Binding-site contacts:
Ligand atom N contacts residue ASN63 of chain 1.A at 3.3 Å (h-bond).
Ligand atom CG1 contacts residue GLN155 of chain 1.A at 3.2 Å.
Ligand atom CD1 contacts residue SER77 of chain 1.A at 3.5 Å.
Ligand atom CE1 contacts residue GLU45 of chain 1.A at 2.8 Å.
Ligand atom C contacts residue SER77 of chain 1.A at 3.6 Å.
Ligand atom CD2 contacts residue TYR9 of chain 1.A at 2.7 Å (hydrophobic).
Ligand atom CE1 contacts residue CYS67 of chain 1.A at 3.6 Å (hydrophobic).
Ligand atom O contacts residue TYR84 of chain 1.A at 2.7 Å (h-bond).
Ligand atom NE2 contacts residue GLU45 of chain 1.A at 3.6 Å.
Ligand atom C contacts residue LYS146 of chain 1.A at 3.4 Å.
Ligand atom ND1 contacts residue GLU45 of chain 1.A at 3.2 Å (salt-bridge).
Ligand atom CE1 contacts residue TYR7 of chain 1.A at 3.4 Å (hydrophobic).
Ligand atom CB contacts residue GLU76 of chain 1.A at 3.6 Å.
Ligand atom ND2 contacts residue VAL152 of chain 1.A at 3.5 Å.
Ligand atom CG contacts residue VAL152 of chain 1.A at 3.4 Å (hydrophobic).
Ligand atom O contacts residue TRP147 of chain 1.A at 3.1 Å (h-bond).
Ligand atom OE2 contacts residue THR73 of chain 1.A at 3.0 Å (h-bond).
Ligand atom NE2 contacts residue CYS67 of chain 1.A at 3.4 Å (h-bond).
Ligand atom CB contacts residue SER77 of chain 1.A at 3.6 Å.
Ligand atom CD1 contacts residue TRP147 of chain 1.A at 3.6 Å (hydrophobic).
Ligand atom O contacts residue ARG62 of chain 1.A at 3.1 Å (salt-bridge).
Ligand atom CA contacts residue SER77 of chain 1.A at 3.3 Å.
Ligand atom NE2 contacts residue SER24 of chain 1.A at 3.2 Å (h-bond).
Ligand atom N contacts residue TYR99 of chain 1.A at 3.0 Å (h-bond).
Ligand atom CG contacts residue TYR9 of chain 1.A at 3.5 Å (hydrophobic).
Ligand atom OXT contacts residue TYR84 of chain 1.A at 3.4 Å (h-bond).
Ligand atom CA contacts residue TYR99 of chain 1.A at 3.3 Å (hydrophobic).
Ligand atom ND1 contacts residue ASN63 of chain 1.A at 3.5 Å (h-bond).
Ligand atom OXT contacts residue ASN80 of chain 1.A at 2.8 Å (h-bond).
Ligand atom OXT contacts residue LYS146 of chain 1.A at 2.9 Å (salt-bridge).
Ligand atom C contacts residue TYR84 of chain 1.A at 3.5 Å (hydrophobic).
Ligand atom CG2 contacts residue TYR159 of chain 1.A at 3.5 Å (hydrophobic).
Ligand atom N contacts residue TYR7 of chain 1.A at 3.3 Å (h-bond).
Ligand atom CD2 contacts residue TYR123 of chain 1.A at 3.6 Å (hydrophobic).
Ligand atom O contacts residue LYS146 of chain 1.A at 3.5 Å.
Ligand atom O contacts residue THR143 of chain 1.A at 2.8 Å (h-bond).
Ligand atom O contacts residue LYS146 of chain 1.A at 3.2 Å (salt-bridge).
Ligand atom N contacts residue SER77 of chain 1.A at 2.9 Å (h-bond).
Ligand atom CG1 contacts residue TYR99 of chain 1.A at 3.6 Å (hydrophobic).
Ligand atom NE2 contacts residue TYR7 of chain 1.A at 3.5 Å.

Sequence of chain 1.A:
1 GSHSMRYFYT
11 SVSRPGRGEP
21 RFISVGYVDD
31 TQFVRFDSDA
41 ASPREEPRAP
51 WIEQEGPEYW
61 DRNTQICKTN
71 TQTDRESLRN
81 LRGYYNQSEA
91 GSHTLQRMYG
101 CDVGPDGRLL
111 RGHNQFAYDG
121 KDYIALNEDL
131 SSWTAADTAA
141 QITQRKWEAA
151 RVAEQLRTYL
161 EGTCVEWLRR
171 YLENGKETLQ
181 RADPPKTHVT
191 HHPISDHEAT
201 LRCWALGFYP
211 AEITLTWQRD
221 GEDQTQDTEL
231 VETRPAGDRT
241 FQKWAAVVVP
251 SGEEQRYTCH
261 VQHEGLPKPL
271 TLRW

This protein binds this small molecule.
Small molecule (SMILES): CC(C)C[C@H](NC(=O)[C@H](C)NC(=O)[C@H](CC(N)=O)NC(=O)[C@H](CCC(=O)O)NC(=O)[C@@H](NC(=O)[C@H](C)NC(=O)[C@@H](NC(=O)[C@@H](N)Cc1cnc[nH]1)C(C)C)C(C)C)C(=O)O